The small molecule below binds the protein below.
Small molecule (SMILES): Nc1ncnc2c1ncn2[C@H]1C[C@H](O)[C@@H](COP(=O)(O)O)O1

Sequence of chain 58.A:
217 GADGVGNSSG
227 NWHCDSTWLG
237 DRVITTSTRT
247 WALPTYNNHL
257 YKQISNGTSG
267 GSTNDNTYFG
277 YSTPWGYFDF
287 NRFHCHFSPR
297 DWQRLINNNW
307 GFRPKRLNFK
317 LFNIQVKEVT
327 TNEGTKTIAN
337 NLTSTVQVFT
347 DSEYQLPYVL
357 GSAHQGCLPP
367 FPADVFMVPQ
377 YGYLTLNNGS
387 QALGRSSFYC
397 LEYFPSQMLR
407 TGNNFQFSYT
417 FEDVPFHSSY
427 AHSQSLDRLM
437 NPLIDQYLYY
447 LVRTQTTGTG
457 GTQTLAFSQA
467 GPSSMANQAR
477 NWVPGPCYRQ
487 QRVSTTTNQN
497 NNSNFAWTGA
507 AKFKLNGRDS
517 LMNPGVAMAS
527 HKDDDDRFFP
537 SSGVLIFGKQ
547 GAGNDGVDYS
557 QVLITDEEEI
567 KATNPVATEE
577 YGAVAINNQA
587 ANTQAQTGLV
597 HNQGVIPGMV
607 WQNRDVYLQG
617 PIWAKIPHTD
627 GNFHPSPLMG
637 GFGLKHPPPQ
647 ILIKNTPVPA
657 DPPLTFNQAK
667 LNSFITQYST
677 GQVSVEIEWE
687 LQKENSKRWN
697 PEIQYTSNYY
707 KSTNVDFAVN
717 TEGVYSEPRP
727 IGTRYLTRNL

Binding-site contacts:
Ligand atom N1 contacts residue VAL420 of chain 40.A at 3.7 Å.
Ligand atom N1 contacts residue PHE638 of chain 40.A at 4.3 Å.
Ligand atom C6 contacts residue GLY639 of chain 40.A at 3.8 Å.
Ligand atom C2 contacts residue GLY639 of chain 40.A at 3.1 Å.
Ligand atom C4 contacts residue PRO421 of chain 40.A at 4.3 Å (hydrophobic).
Ligand atom C5 contacts residue PRO421 of chain 40.A at 4.1 Å (hydrophobic).
Ligand atom N1 contacts residue GLY639 of chain 40.A at 3.1 Å (h-bond).
Ligand atom N7 contacts residue ASN609 of chain 40.A at 3.8 Å.
Ligand atom C3' contacts residue HIS630 of chain 40.A at 4.4 Å.
Ligand atom N7 contacts residue SER632 of chain 40.A at 4.1 Å.
Ligand atom C2 contacts residue PRO631 of chain 40.A at 3.3 Å (hydrophobic).
Ligand atom N3 contacts residue PRO631 of chain 40.A at 3.6 Å.
Ligand atom N1 contacts residue PRO421 of chain 40.A at 4.3 Å.
Ligand atom N1 contacts residue PRO631 of chain 40.A at 3.5 Å (h-bond).
Ligand atom N7 contacts residue HIS630 of chain 40.A at 4.1 Å.
Ligand atom C8 contacts residue PRO421 of chain 40.A at 4.3 Å (hydrophobic).
Ligand atom N9 contacts residue HIS630 of chain 40.A at 4.2 Å.
Ligand atom C1' contacts residue HIS630 of chain 40.A at 4.0 Å.
Ligand atom N6 contacts residue GLY637 of chain 40.A at 3.7 Å.
Ligand atom N6 contacts residue GLY639 of chain 40.A at 3.6 Å (h-bond).
Ligand atom C6 contacts residue SER632 of chain 40.A at 3.9 Å.
Ligand atom C6 contacts residue PRO631 of chain 40.A at 3.9 Å (hydrophobic).
Ligand atom C8 contacts residue HIS630 of chain 40.A at 3.3 Å.
Ligand atom C2 contacts residue VAL420 of chain 40.A at 4.3 Å (hydrophobic).
Ligand atom N7 contacts residue PRO421 of chain 40.A at 4.2 Å.
Ligand atom C2 contacts residue PRO421 of chain 40.A at 4.5 Å (hydrophobic).
Ligand atom C2' contacts residue HIS630 of chain 40.A at 3.2 Å.
Ligand atom O1P contacts residue LYS641 of chain 58.A at 4.0 Å.
Ligand atom N6 contacts residue VAL420 of chain 40.A at 4.0 Å.
Ligand atom C1' contacts residue PRO631 of chain 40.A at 4.3 Å (hydrophobic).
Ligand atom N3 contacts residue GLY639 of chain 40.A at 4.3 Å.
Ligand atom C5 contacts residue PRO631 of chain 40.A at 4.2 Å (hydrophobic).
Ligand atom N9 contacts residue PRO421 of chain 40.A at 4.4 Å.
Ligand atom C4 contacts residue PRO631 of chain 40.A at 4.0 Å (hydrophobic).
Ligand atom C6 contacts residue VAL420 of chain 40.A at 4.0 Å (hydrophobic).
Ligand atom N6 contacts residue SER632 of chain 40.A at 3.3 Å (h-bond).
Ligand atom O2P contacts residue ASP626 of chain 58.A at 4.2 Å.
Ligand atom C6 contacts residue PRO421 of chain 40.A at 4.1 Å (hydrophobic).
Ligand atom C5 contacts residue SER632 of chain 40.A at 4.1 Å.
Ligand atom N6 contacts residue PHE638 of chain 40.A at 3.9 Å.

Sequence of chain 40.A:
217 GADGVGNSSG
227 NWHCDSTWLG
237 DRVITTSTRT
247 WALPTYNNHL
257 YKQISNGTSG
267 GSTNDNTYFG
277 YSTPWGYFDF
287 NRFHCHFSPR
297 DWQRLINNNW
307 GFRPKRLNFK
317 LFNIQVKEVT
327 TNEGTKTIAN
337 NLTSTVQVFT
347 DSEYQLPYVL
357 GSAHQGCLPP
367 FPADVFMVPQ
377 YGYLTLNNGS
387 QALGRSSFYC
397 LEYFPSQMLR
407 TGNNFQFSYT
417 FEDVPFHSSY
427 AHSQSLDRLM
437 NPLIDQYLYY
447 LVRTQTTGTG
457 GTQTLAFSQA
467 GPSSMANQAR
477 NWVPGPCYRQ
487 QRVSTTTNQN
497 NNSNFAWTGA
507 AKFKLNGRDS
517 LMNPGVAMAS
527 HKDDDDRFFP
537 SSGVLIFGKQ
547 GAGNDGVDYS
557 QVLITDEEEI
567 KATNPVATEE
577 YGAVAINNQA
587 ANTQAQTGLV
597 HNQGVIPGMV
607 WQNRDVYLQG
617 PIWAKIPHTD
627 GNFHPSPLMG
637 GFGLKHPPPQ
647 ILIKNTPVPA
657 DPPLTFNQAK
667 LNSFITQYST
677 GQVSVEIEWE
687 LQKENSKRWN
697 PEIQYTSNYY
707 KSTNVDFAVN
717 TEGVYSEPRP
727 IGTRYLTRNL